Sequence of chain 1.A:
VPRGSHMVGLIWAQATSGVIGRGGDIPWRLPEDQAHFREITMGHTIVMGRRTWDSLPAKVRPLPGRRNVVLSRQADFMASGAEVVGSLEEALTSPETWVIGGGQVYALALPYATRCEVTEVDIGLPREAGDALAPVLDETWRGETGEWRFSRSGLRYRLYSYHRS

A protein and the small-molecule ligand that binds it are described below.
Small molecule (SMILES): CCOC(=O)CCc1ccccc1OCCCOc1c(N)nc(N)nc1CC

Binding-site contacts:
Ligand atom C15 contacts residue ILE40 of chain 1.A at 3.6 Å (hydrophobic).
Ligand atom N08 contacts residue PHE51 of chain 1.A at 3.7 Å.
Ligand atom C17 contacts residue EDO1 of chain 1.F at 3.9 Å.
Ligand atom N01 contacts residue PHE51 of chain 1.A at 3.5 Å.
Ligand atom C26 contacts residue GLN48 of chain 1.A at 3.6 Å.
Ligand atom C02 contacts residue TRP26 of chain 1.A at 3.8 Å (hydrophobic).
Ligand atom C06 contacts residue NAP1 of chain 1.I at 3.6 Å.
Ligand atom C27 contacts residue ASP47 of chain 1.A at 3.5 Å.
Ligand atom C05 contacts residue ASP47 of chain 1.A at 3.5 Å.
Ligand atom N03 contacts residue THR133 of chain 1.A at 3.7 Å.
Ligand atom O23 contacts residue VAL74 of chain 1.A at 3.6 Å.
Ligand atom N08 contacts residue ILE114 of chain 1.A at 2.9 Å (h-bond).
Ligand atom C27 contacts residue ILE40 of chain 1.A at 3.7 Å (hydrophobic).
Ligand atom C12 contacts residue LEU70 of chain 1.A at 3.7 Å (hydrophobic).
Ligand atom C02 contacts residue ALA27 of chain 1.A at 3.8 Å (hydrophobic).
Ligand atom N08 contacts residue NAP1 of chain 1.I at 3.6 Å.
Ligand atom C02 contacts residue ASP47 of chain 1.A at 3.5 Å.
Ligand atom C20 contacts residue GLN48 of chain 1.A at 3.8 Å.
Ligand atom C28 contacts residue EDO1 of chain 1.F at 3.9 Å.
Ligand atom N08 contacts residue ILE25 of chain 1.A at 2.9 Å (h-bond).
Ligand atom C28 contacts residue GLN48 of chain 1.A at 3.7 Å.
Ligand atom O09 contacts residue NAP1 of chain 1.I at 3.3 Å.
Ligand atom N03 contacts residue TRP26 of chain 1.A at 3.6 Å.
Ligand atom N04 contacts residue ASP47 of chain 1.A at 2.6 Å (salt-bridge).
Ligand atom C07 contacts residue ILE25 of chain 1.A at 3.7 Å (hydrophobic).
Ligand atom N01 contacts residue TRP26 of chain 1.A at 3.3 Å.
Ligand atom N03 contacts residue ALA27 of chain 1.A at 3.8 Å.
Ligand atom C28 contacts residue ASP47 of chain 1.A at 3.4 Å.
Ligand atom C06 contacts residue PHE51 of chain 1.A at 3.9 Å (hydrophobic).
Ligand atom C27 contacts residue EDO1 of chain 1.F at 3.6 Å.
Ligand atom C02 contacts residue PHE51 of chain 1.A at 3.9 Å (hydrophobic).
Ligand atom N01 contacts residue ILE25 of chain 1.A at 3.5 Å (h-bond).
Ligand atom C07 contacts residue NAP1 of chain 1.I at 3.4 Å.
Ligand atom N01 contacts residue NAP1 of chain 1.I at 3.7 Å.
Ligand atom N01 contacts residue ALA27 of chain 1.A at 3.9 Å.
Ligand atom O13 contacts residue LEU70 of chain 1.A at 3.5 Å.
Ligand atom N08 contacts residue TYR120 of chain 1.A at 3.4 Å (h-bond).
Ligand atom N03 contacts residue ASP47 of chain 1.A at 2.8 Å (salt-bridge).
Ligand atom C07 contacts residue PHE51 of chain 1.A at 3.5 Å (hydrophobic).
Ligand atom C10 contacts residue PHE51 of chain 1.A at 3.6 Å (hydrophobic).